The small molecule below binds the protein below.
Small molecule (SMILES): CCCCC(=O)N(Cc1ccc(-c2ccccc2-c2nn[nH]n2)cc1)[C@H](C(=O)O)C(C)C

Sequence of chain 1.A:
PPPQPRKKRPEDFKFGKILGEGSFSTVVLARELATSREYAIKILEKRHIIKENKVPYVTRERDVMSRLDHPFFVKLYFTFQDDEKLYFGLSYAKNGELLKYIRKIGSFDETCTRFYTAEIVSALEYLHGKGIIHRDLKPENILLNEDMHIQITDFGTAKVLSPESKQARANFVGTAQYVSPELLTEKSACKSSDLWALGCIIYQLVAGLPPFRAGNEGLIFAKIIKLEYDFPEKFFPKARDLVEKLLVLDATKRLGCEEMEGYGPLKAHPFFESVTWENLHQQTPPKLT

Binding-site contacts:
Ligand atom C21 contacts residue U351 of chain 1.D at 3.5 Å.
Ligand atom C11 contacts residue U351 of chain 1.D at 3.9 Å.
Ligand atom C18 contacts residue U351 of chain 1.C at 3.9 Å.
Ligand atom C09 contacts residue U351 of chain 1.D at 3.3 Å.
Ligand atom C17 contacts residue THR80 of chain 1.A at 4.2 Å.
Ligand atom C18 contacts residue U351 of chain 1.D at 4.4 Å.
Ligand atom C10 contacts residue U351 of chain 1.D at 3.8 Å.
Ligand atom N25 contacts residue U351 of chain 1.C at 3.8 Å.
Ligand atom C15 contacts residue THR80 of chain 1.A at 3.6 Å.
Ligand atom C29 contacts residue U351 of chain 1.D at 3.9 Å.
Ligand atom C17 contacts residue U351 of chain 1.C at 3.8 Å.
Ligand atom C23 contacts residue U351 of chain 1.C at 3.8 Å.
Ligand atom C16 contacts residue U351 of chain 1.D at 4.3 Å.
Ligand atom C13 contacts residue U351 of chain 1.D at 4.2 Å.
Ligand atom C16 contacts residue U351 of chain 1.C at 4.4 Å.
Ligand atom C14 contacts residue THR80 of chain 1.A at 4.3 Å.
Ligand atom C16 contacts residue THR80 of chain 1.A at 4.3 Å.
Ligand atom N27 contacts residue U351 of chain 1.C at 3.4 Å.
Ligand atom C21 contacts residue GLN102 of chain 1.A at 4.1 Å.
Ligand atom C17 contacts residue U351 of chain 1.D at 4.3 Å.
Ligand atom C20 contacts residue LEU107 of chain 1.A at 4.0 Å (hydrophobic).
Ligand atom C20 contacts residue U351 of chain 1.D at 3.1 Å.
Ligand atom C18 contacts residue THR80 of chain 1.A at 3.3 Å.
Ligand atom C19 contacts residue LEU107 of chain 1.A at 4.1 Å (hydrophobic).
Ligand atom C18 contacts residue VAL76 of chain 1.A at 3.8 Å (hydrophobic).
Ligand atom C28 contacts residue U351 of chain 1.D at 3.8 Å.
Ligand atom C19 contacts residue VAL76 of chain 1.A at 4.2 Å (hydrophobic).
Ligand atom C15 contacts residue U351 of chain 1.C at 4.3 Å.
Ligand atom C21 contacts residue U351 of chain 1.C at 3.5 Å.
Ligand atom C22 contacts residue U351 of chain 1.C at 3.5 Å.
Ligand atom C20 contacts residue U351 of chain 1.C at 3.6 Å.
Ligand atom N26 contacts residue U351 of chain 1.C at 3.5 Å.
Ligand atom C19 contacts residue U351 of chain 1.D at 3.7 Å.
Ligand atom C19 contacts residue THR80 of chain 1.A at 4.0 Å.
Ligand atom C15 contacts residue U351 of chain 1.D at 4.3 Å.
Ligand atom N24 contacts residue U351 of chain 1.C at 3.5 Å.
Ligand atom C22 contacts residue U351 of chain 1.D at 4.3 Å.
Ligand atom C14 contacts residue U351 of chain 1.D at 4.0 Å.
Ligand atom C19 contacts residue U351 of chain 1.C at 3.9 Å.
Ligand atom C08 contacts residue U351 of chain 1.D at 3.3 Å.